Binding-site contacts:
Ligand atom O7 contacts residue ASN788 of chain 1.A at 3.1 Å (h-bond).
Ligand atom C5 contacts residue ASN788 of chain 1.A at 3.7 Å.
Ligand atom O5 contacts residue ASN788 of chain 1.A at 2.4 Å (h-bond).
Ligand atom C3 contacts residue ASN788 of chain 1.A at 3.8 Å.
Ligand atom C2 contacts residue ASN788 of chain 1.A at 2.5 Å.
Ligand atom N2 contacts residue ASN788 of chain 1.A at 2.9 Å (h-bond).
Ligand atom C4 contacts residue ASN788 of chain 1.A at 4.3 Å.
Ligand atom C7 contacts residue ASN788 of chain 1.A at 3.4 Å.
Ligand atom O7 contacts residue SER789 of chain 1.A at 4.3 Å.
Ligand atom C8 contacts residue ASN788 of chain 1.A at 3.3 Å.
Ligand atom C1 contacts residue ASN788 of chain 1.A at 1.4 Å.

Sequence of chain 1.A:
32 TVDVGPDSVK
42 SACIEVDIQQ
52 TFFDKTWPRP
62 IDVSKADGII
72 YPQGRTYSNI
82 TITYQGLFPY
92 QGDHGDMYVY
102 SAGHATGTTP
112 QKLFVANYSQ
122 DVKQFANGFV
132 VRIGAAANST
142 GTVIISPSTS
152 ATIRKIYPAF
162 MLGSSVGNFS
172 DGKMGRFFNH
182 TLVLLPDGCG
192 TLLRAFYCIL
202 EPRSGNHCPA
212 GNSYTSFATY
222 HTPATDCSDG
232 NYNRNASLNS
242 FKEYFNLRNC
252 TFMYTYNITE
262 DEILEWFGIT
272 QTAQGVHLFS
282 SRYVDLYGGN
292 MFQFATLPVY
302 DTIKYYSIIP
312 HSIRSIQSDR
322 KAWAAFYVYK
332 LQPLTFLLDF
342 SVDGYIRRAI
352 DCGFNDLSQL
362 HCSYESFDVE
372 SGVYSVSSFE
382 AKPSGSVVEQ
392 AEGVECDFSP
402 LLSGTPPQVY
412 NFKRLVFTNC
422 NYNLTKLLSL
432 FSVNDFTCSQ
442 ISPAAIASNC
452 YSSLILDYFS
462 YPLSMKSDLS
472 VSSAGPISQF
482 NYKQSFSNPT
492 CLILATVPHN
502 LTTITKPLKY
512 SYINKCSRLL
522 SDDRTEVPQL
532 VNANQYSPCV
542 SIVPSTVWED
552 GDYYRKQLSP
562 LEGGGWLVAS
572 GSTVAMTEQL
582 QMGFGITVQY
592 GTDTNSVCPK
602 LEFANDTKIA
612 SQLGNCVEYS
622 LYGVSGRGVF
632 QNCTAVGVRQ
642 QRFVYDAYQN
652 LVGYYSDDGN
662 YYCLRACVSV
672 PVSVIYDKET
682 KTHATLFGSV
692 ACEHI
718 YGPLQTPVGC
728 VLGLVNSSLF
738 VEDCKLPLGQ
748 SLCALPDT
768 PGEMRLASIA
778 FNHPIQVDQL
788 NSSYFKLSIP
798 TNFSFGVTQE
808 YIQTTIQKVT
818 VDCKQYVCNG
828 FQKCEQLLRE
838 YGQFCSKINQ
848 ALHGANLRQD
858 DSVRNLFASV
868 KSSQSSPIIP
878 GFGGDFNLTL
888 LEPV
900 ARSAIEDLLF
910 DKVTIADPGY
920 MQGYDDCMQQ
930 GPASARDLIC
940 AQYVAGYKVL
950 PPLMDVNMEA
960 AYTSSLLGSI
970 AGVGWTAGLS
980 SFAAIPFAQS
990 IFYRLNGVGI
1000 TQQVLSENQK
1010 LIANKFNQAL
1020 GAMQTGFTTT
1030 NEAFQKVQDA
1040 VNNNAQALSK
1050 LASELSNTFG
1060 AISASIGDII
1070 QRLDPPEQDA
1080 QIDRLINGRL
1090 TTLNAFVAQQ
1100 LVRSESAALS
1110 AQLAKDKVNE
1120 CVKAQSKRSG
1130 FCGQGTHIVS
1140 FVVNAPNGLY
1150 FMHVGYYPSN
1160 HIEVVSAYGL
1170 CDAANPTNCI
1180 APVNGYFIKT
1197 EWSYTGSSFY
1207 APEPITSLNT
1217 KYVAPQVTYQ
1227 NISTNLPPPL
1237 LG

A protein and the small-molecule ligand that binds it are described below.
Small molecule (SMILES): CC(=O)N[C@@H]1[C@@H](O)[C@H](O)[C@@H](CO)O[C@H]1O